Sequence of chain 2.A:
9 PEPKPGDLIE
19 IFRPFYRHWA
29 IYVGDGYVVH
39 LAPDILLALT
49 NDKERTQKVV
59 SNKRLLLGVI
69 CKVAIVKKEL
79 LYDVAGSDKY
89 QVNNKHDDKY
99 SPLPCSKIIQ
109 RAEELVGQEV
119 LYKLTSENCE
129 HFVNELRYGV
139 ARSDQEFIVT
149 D

The protein below binds the small molecule below.
Small molecule (SMILES): CCCCCCC(=O)O

Binding-site contacts:
Ligand atom C3 contacts residue SER124 of chain 2.A at 4.5 Å.
Ligand atom C2 contacts residue CYS127 of chain 2.A at 2.8 Å (hydrophobic).
Ligand atom C2 contacts residue HIS26 of chain 2.B at 3.8 Å.
Ligand atom C2 contacts residue LEU39 of chain 2.B at 3.8 Å (hydrophobic).
Ligand atom C3 contacts residue LEU122 of chain 2.A at 4.2 Å (hydrophobic).
Ligand atom C4 contacts residue LEU122 of chain 2.A at 4.2 Å (hydrophobic).
Ligand atom C4 contacts residue PRO41 of chain 2.B at 4.1 Å (hydrophobic).
Ligand atom C5 contacts residue LEU122 of chain 2.A at 3.5 Å (hydrophobic).
Ligand atom C7 contacts residue LEU122 of chain 2.A at 4.5 Å (hydrophobic).
Ligand atom C3 contacts residue TYR24 of chain 2.B at 3.9 Å (hydrophobic).
Ligand atom C6 contacts residue TYR24 of chain 2.B at 4.0 Å (hydrophobic).
Ligand atom O2 contacts residue SER124 of chain 2.A at 4.4 Å.
Ligand atom C5 contacts residue TYR24 of chain 2.B at 3.8 Å (hydrophobic).
Ligand atom C5 contacts residue GLY66 of chain 2.A at 4.1 Å.
Ligand atom C2 contacts residue PRO41 of chain 2.B at 4.4 Å (hydrophobic).
Ligand atom C1 contacts residue LEU39 of chain 2.B at 3.9 Å (hydrophobic).
Ligand atom C1 contacts residue THR123 of chain 2.A at 4.0 Å.
Ligand atom C1 contacts residue TRP27 of chain 2.B at 4.2 Å (hydrophobic).
Ligand atom O2 contacts residue ARG25 of chain 2.B at 3.9 Å.
Ligand atom O2 contacts residue THR123 of chain 2.A at 4.4 Å.
Ligand atom C7 contacts residue PHE23 of chain 1.A at 3.8 Å (hydrophobic).
Ligand atom C1 contacts residue HIS26 of chain 2.B at 4.4 Å.
Ligand atom C6 contacts residue PRO41 of chain 2.B at 4.3 Å (hydrophobic).
Ligand atom C7 contacts residue VAL67 of chain 2.A at 4.0 Å (hydrophobic).
Ligand atom C6 contacts residue LEU122 of chain 2.A at 4.4 Å (hydrophobic).
Ligand atom C2 contacts residue LEU122 of chain 2.A at 4.3 Å (hydrophobic).
Ligand atom O2 contacts residue HIS26 of chain 2.B at 3.5 Å.
Ligand atom C3 contacts residue THR123 of chain 2.A at 4.1 Å.
Ligand atom C3 contacts residue CYS127 of chain 2.A at 3.5 Å (hydrophobic).
Ligand atom C2 contacts residue TYR24 of chain 2.B at 4.5 Å (hydrophobic).
Ligand atom O2 contacts residue TRP27 of chain 2.B at 3.1 Å (h-bond).
Ligand atom C1 contacts residue CYS127 of chain 2.A at 1.8 Å (hydrophobic).
Ligand atom C4 contacts residue TYR24 of chain 2.B at 3.5 Å (hydrophobic).
Ligand atom C6 contacts residue PHE23 of chain 1.A at 4.4 Å (hydrophobic).
Ligand atom C7 contacts residue GLY66 of chain 2.A at 3.9 Å.
Ligand atom O2 contacts residue CYS127 of chain 2.A at 2.6 Å (h-bond).

Sequence of chain 2.B:
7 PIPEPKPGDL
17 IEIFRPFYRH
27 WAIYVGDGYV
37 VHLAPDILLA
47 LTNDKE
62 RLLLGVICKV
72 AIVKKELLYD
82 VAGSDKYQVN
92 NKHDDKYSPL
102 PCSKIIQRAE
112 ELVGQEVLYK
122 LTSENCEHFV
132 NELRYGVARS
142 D

Sequence of chain 1.A:
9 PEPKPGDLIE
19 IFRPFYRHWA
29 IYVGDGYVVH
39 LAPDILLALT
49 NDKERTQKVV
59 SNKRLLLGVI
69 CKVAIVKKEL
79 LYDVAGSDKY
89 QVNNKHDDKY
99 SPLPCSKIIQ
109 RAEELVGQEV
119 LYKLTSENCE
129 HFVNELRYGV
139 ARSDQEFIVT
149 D